Binding-site contacts:
Ligand atom O1 contacts residue LEU50 of chain 1.A at 3.3 Å (h-bond).
Ligand atom C9 contacts residue LEU174 of chain 1.A at 3.5 Å (hydrophobic).
Ligand atom BR4' contacts residue PHE55 of chain 1.A at 3.3 Å.
Ligand atom C6 contacts residue LEU174 of chain 1.A at 3.4 Å (hydrophobic).
Ligand atom C7' contacts residue GLY51 of chain 1.A at 3.7 Å.
Ligand atom C2' contacts residue GLU171 of chain 1.A at 3.4 Å.
Ligand atom C2B contacts residue THR52 of chain 1.A at 3.6 Å.
Ligand atom C5' contacts residue GLU128 of chain 1.A at 3.3 Å.
Ligand atom N7 contacts residue VAL124 of chain 1.A at 3.0 Å (h-bond).
Ligand atom C3' contacts residue ASN172 of chain 1.A at 3.6 Å.
Ligand atom C8 contacts residue PHE328 of chain 1.A at 3.7 Å (hydrophobic).
Ligand atom C5 contacts residue LEU174 of chain 1.A at 3.5 Å (hydrophobic).
Ligand atom C4' contacts residue GLY53 of chain 1.A at 3.4 Å.
Ligand atom C3B contacts residue GLY53 of chain 1.A at 3.4 Å.
Ligand atom C6B contacts residue GLY53 of chain 1.A at 3.7 Å.
Ligand atom N4' contacts residue GLU171 of chain 1.A at 3.1 Å (salt-bridge).
Ligand atom C2' contacts residue ASP185 of chain 1.A at 3.6 Å.
Ligand atom N7 contacts residue LEU174 of chain 1.A at 3.3 Å.
Ligand atom O1 contacts residue GLY51 of chain 1.A at 3.7 Å.
Ligand atom C3 contacts residue THR184 of chain 1.A at 3.8 Å.
Ligand atom N1' contacts residue GLU128 of chain 1.A at 3.2 Å (salt-bridge).
Ligand atom C3 contacts residue MET121 of chain 1.A at 3.6 Å (hydrophobic).
Ligand atom C6 contacts residue ALA71 of chain 1.A at 3.3 Å (hydrophobic).
Ligand atom C5B contacts residue GLY53 of chain 1.A at 3.5 Å.
Ligand atom C7' contacts residue THR52 of chain 1.A at 3.6 Å.
Ligand atom O2 contacts residue VAL58 of chain 1.A at 3.5 Å.
Ligand atom C8 contacts residue VAL124 of chain 1.A at 3.7 Å (hydrophobic).
Ligand atom C4 contacts residue THR184 of chain 1.A at 3.7 Å.
Ligand atom C10 contacts residue LEU174 of chain 1.A at 3.6 Å (hydrophobic).
Ligand atom C2' contacts residue THR184 of chain 1.A at 3.5 Å.
Ligand atom C3' contacts residue ASP185 of chain 1.A at 3.0 Å.
Ligand atom C1' contacts residue THR52 of chain 1.A at 3.5 Å.
Ligand atom C5 contacts residue ALA71 of chain 1.A at 3.5 Å (hydrophobic).
Ligand atom N4' contacts residue GLU128 of chain 1.A at 2.9 Å (salt-bridge).
Ligand atom C8 contacts residue LEU174 of chain 1.A at 3.4 Å (hydrophobic).
Ligand atom C3' contacts residue GLU171 of chain 1.A at 3.1 Å.
Ligand atom C6 contacts residue GLU122 of chain 1.A at 3.3 Å.
Ligand atom C6 contacts residue VAL124 of chain 1.A at 3.7 Å (hydrophobic).
Ligand atom C6B contacts residue THR52 of chain 1.A at 3.6 Å.
Ligand atom C2' contacts residue LEU174 of chain 1.A at 3.7 Å (hydrophobic).

Sequence of chain 1.A:
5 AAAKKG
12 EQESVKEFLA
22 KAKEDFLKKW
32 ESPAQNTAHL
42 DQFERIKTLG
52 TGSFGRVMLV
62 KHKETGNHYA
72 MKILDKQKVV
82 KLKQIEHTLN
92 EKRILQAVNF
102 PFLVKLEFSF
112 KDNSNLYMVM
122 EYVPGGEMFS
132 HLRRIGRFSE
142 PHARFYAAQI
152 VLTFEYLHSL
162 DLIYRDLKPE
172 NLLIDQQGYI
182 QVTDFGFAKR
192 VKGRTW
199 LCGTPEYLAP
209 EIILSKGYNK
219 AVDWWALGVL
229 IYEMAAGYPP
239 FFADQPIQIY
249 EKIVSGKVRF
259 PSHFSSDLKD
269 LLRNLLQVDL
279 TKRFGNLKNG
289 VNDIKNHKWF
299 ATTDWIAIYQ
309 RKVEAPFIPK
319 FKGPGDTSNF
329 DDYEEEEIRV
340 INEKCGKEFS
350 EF

The protein below binds the small molecule below.
Small molecule (SMILES): O=S(=O)(NCCNC/C=C/c1ccc(Br)cc1)c1cccc2cnccc12